Sequence of chain 1.B:
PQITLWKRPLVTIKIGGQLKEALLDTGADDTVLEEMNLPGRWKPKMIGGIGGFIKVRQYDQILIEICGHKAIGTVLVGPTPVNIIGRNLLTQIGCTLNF

Sequence of chain 1.A:
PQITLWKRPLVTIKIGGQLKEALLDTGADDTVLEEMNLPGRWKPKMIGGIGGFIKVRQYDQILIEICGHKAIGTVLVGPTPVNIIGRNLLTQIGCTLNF

Binding-site contacts:
Ligand atom C48 contacts residue PHE53 of chain 1.B at 3.2 Å (hydrophobic).
Ligand atom O08 contacts residue GLY49 of chain 1.A at 3.2 Å.
Ligand atom C48 contacts residue GLY52 of chain 1.B at 3.6 Å.
Ligand atom C03 contacts residue ALA28 of chain 1.A at 3.6 Å (hydrophobic).
Ligand atom C25 contacts residue GLY48 of chain 1.B at 3.1 Å.
Ligand atom O22 contacts residue ASP29 of chain 1.B at 3.2 Å (salt-bridge).
Ligand atom C31 contacts residue GLY49 of chain 1.B at 3.6 Å.
Ligand atom O27 contacts residue ASP29 of chain 1.B at 3.0 Å (salt-bridge).
Ligand atom C13 contacts residue ASP25 of chain 1.B at 3.5 Å.
Ligand atom C28 contacts residue GLY27 of chain 1.B at 3.6 Å.
Ligand atom O14 contacts residue ASP25 of chain 1.A at 2.5 Å (salt-bridge).
Ligand atom C23 contacts residue GLY48 of chain 1.B at 3.1 Å.
Ligand atom C13 contacts residue ASP25 of chain 1.A at 3.4 Å.
Ligand atom C31 contacts residue ILE50 of chain 1.B at 3.6 Å (hydrophobic).
Ligand atom O43 contacts residue PRO81 of chain 1.A at 3.7 Å.
Ligand atom C34 contacts residue GLY27 of chain 1.B at 3.3 Å.
Ligand atom C46 contacts residue GLY48 of chain 1.B at 3.5 Å.
Ligand atom C28 contacts residue ASP25 of chain 1.A at 3.3 Å.
Ligand atom C41 contacts residue GLY48 of chain 1.B at 3.6 Å.
Ligand atom O09 contacts residue ILE84 of chain 1.A at 3.5 Å.
Ligand atom C50 contacts residue ILE47 of chain 1.A at 3.2 Å (hydrophobic).
Ligand atom N16 contacts residue GLY27 of chain 1.B at 3.2 Å (h-bond).
Ligand atom C41 contacts residue GLY49 of chain 1.B at 3.6 Å.
Ligand atom C12 contacts residue ASP25 of chain 1.A at 3.2 Å.
Ligand atom C46 contacts residue PHE53 of chain 1.B at 3.3 Å (hydrophobic).
Ligand atom C05 contacts residue GLY48 of chain 1.A at 3.2 Å.
Ligand atom O51 contacts residue ASP29 of chain 1.A at 3.6 Å.
Ligand atom C21 contacts residue ASP30 of chain 1.B at 3.7 Å.
Ligand atom O51 contacts residue ASP30 of chain 1.A at 2.9 Å (salt-bridge).
Ligand atom O14 contacts residue GLY27 of chain 1.B at 3.5 Å.
Ligand atom C33 contacts residue ARG8 of chain 1.A at 3.4 Å.
Ligand atom O19 contacts residue ALA28 of chain 1.B at 3.6 Å.
Ligand atom C11 contacts residue GLY27 of chain 1.A at 3.5 Å.
Ligand atom O14 contacts residue ASP25 of chain 1.B at 2.6 Å (salt-bridge).
Ligand atom C26 contacts residue GLY27 of chain 1.B at 3.7 Å.
Ligand atom O22 contacts residue ASP30 of chain 1.B at 3.1 Å (salt-bridge).
Ligand atom C40 contacts residue ASP30 of chain 1.A at 3.5 Å.
Ligand atom C02 contacts residue ASP30 of chain 1.A at 3.5 Å.
Ligand atom C02 contacts residue VAL32 of chain 1.A at 3.5 Å (hydrophobic).
Ligand atom O08 contacts residue ILE50 of chain 1.B at 3.3 Å.

This small molecule binds to this protein.
Small molecule (SMILES): CCOP(=O)(COc1ccc(C[C@H](NC(=O)O[C@H]2CO[C@H]3OCC[C@H]32)[C@H](O)CN(CC(CC)CC)S(=O)(=O)c2ccc([C@H](C)O)cc2)cc1)OCC